Sequence of chain 1.A:
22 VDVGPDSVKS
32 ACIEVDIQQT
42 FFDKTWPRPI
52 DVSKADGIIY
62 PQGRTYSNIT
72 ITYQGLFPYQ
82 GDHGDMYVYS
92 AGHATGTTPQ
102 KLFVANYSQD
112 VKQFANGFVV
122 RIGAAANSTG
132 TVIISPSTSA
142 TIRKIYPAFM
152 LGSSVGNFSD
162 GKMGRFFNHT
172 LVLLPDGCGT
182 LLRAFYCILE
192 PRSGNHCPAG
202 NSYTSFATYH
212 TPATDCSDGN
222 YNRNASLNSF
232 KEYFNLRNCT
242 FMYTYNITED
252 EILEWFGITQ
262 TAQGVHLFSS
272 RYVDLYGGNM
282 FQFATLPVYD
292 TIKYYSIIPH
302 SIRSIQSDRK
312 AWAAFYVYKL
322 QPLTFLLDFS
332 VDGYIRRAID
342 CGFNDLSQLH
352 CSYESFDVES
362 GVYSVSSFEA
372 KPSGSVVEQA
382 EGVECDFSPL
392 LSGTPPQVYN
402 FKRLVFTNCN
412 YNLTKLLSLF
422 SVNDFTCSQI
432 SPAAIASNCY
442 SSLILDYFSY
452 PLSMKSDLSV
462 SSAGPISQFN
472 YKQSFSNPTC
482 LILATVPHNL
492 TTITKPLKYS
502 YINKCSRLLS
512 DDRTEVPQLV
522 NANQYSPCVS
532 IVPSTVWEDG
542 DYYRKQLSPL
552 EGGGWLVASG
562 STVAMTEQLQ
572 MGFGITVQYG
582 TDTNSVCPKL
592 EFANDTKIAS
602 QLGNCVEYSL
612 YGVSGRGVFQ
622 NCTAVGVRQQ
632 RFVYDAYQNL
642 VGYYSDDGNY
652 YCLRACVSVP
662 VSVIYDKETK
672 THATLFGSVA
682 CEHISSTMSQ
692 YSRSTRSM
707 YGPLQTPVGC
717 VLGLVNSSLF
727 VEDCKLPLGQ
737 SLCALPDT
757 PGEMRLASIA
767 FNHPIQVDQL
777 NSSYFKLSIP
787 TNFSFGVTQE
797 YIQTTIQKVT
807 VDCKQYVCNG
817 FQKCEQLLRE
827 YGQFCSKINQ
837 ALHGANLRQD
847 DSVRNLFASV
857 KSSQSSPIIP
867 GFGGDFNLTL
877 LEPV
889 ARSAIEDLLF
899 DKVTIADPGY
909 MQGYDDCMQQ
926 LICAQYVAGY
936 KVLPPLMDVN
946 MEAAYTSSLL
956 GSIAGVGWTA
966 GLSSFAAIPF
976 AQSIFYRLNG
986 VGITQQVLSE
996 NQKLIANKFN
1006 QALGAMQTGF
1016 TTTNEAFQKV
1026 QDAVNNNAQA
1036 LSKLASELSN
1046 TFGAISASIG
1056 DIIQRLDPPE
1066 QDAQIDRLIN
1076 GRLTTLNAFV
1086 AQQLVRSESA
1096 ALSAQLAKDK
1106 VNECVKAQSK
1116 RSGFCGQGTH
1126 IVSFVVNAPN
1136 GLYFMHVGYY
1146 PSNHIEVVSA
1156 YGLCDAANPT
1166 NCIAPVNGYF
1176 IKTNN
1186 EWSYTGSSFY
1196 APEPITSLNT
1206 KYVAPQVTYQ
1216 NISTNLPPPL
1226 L

This small molecule binds to this protein.
Small molecule (SMILES): CC(=O)N[C@H]1[C@H](O[C@H]2[C@H](O)[C@@H](NC(C)=O)CO[C@@H]2CO)O[C@H](CO)[C@@H](O[C@@H]2O[C@H](CO)[C@@H](O)[C@H](O)[C@@H]2O)[C@@H]1O

Binding-site contacts:
Ligand atom C2 contacts residue ASN873 of chain 1.A at 2.5 Å.
Ligand atom C5 contacts residue THR875 of chain 1.A at 3.9 Å.
Ligand atom C5 contacts residue ASN873 of chain 1.A at 3.6 Å.
Ligand atom O5 contacts residue THR875 of chain 1.A at 4.0 Å.
Ligand atom C1 contacts residue THR875 of chain 1.A at 3.6 Å.
Ligand atom N2 contacts residue THR875 of chain 1.A at 3.5 Å.
Ligand atom C7 contacts residue ASN873 of chain 1.A at 3.1 Å.
Ligand atom O5 contacts residue ASN873 of chain 1.A at 2.4 Å (h-bond).
Ligand atom O7 contacts residue ASN873 of chain 1.A at 3.7 Å.
Ligand atom C1 contacts residue ASN873 of chain 1.A at 1.4 Å.
Ligand atom N2 contacts residue ASN873 of chain 1.A at 2.6 Å (h-bond).
Ligand atom C4 contacts residue ASN873 of chain 1.A at 4.3 Å.
Ligand atom C3 contacts residue ASN873 of chain 1.A at 3.8 Å.
Ligand atom C2 contacts residue THR875 of chain 1.A at 3.8 Å.
Ligand atom C8 contacts residue ASN873 of chain 1.A at 3.4 Å.
Ligand atom O7 contacts residue THR875 of chain 1.A at 3.8 Å.
Ligand atom C3 contacts residue THR875 of chain 1.A at 3.8 Å.